Binding-site contacts:
Ligand atom O contacts residue GLY104 of chain 1.A at 2.9 Å (h-bond).
Ligand atom CA contacts residue PHE56 of chain 1.A at 3.5 Å (hydrophobic).
Ligand atom C contacts residue ASN107 of chain 1.A at 3.6 Å.
Ligand atom CD contacts residue TRP103 of chain 1.A at 3.7 Å (hydrophobic).
Ligand atom CA contacts residue SER106 of chain 1.A at 3.4 Å.
Ligand atom O contacts residue PHE105 of chain 1.A at 3.5 Å.
Ligand atom CA contacts residue ASP102 of chain 1.A at 3.5 Å.
Ligand atom O contacts residue PHE105 of chain 1.A at 3.4 Å.
Ligand atom N contacts residue PHE56 of chain 1.A at 3.5 Å.
Ligand atom O contacts residue SER106 of chain 1.A at 3.5 Å (h-bond).
Ligand atom O contacts residue ASN107 of chain 1.A at 2.8 Å (h-bond).
Ligand atom CA contacts residue GLY104 of chain 1.A at 3.2 Å.
Ligand atom CG contacts residue GLY104 of chain 1.A at 3.6 Å.
Ligand atom O contacts residue PHE56 of chain 1.A at 3.4 Å.
Ligand atom O contacts residue ARG42 of chain 1.A at 2.9 Å (salt-bridge).
Ligand atom CB contacts residue ASP102 of chain 1.A at 3.4 Å.
Ligand atom CA contacts residue ASN107 of chain 1.A at 3.4 Å.
Ligand atom N contacts residue GLY104 of chain 1.A at 2.9 Å (h-bond).
Ligand atom OG contacts residue ASP102 of chain 1.A at 2.6 Å (salt-bridge).
Ligand atom CA contacts residue TRP103 of chain 1.A at 3.7 Å (hydrophobic).
Ligand atom O contacts residue SER106 of chain 1.A at 3.0 Å (h-bond).
Ligand atom O contacts residue PHE56 of chain 1.A at 3.5 Å.
Ligand atom CG contacts residue TRP103 of chain 1.A at 3.5 Å (hydrophobic).
Ligand atom O contacts residue GOL1 of chain 1.C at 3.5 Å (h-bond).
Ligand atom CA contacts residue GOL1 of chain 1.C at 3.4 Å.
Ligand atom CD contacts residue TRP103 of chain 1.A at 3.6 Å (hydrophobic).
Ligand atom N contacts residue ASP102 of chain 1.A at 2.8 Å (salt-bridge).
Ligand atom C contacts residue GOL1 of chain 1.C at 3.2 Å.
Ligand atom CB contacts residue GLU100 of chain 1.A at 3.3 Å.
Ligand atom CB contacts residue PHE105 of chain 1.A at 3.6 Å (hydrophobic).
Ligand atom O contacts residue ASN107 of chain 1.A at 2.9 Å (h-bond).
Ligand atom CG contacts residue GLU100 of chain 1.A at 3.7 Å.
Ligand atom C contacts residue PHE56 of chain 1.A at 3.6 Å (hydrophobic).
Ligand atom C contacts residue ASP102 of chain 1.A at 3.6 Å.
Ligand atom O contacts residue TRP103 of chain 1.A at 3.6 Å.
Ligand atom OE2 contacts residue TRP103 of chain 1.A at 2.9 Å (h-bond).
Ligand atom CB contacts residue GOL1 of chain 1.C at 3.3 Å.
Ligand atom CB contacts residue ARG90 of chain 1.A at 3.6 Å.
Ligand atom N contacts residue GOL1 of chain 1.C at 3.0 Å (h-bond).
Ligand atom C contacts residue GLY104 of chain 1.A at 3.5 Å.

Sequence of chain 1.A:
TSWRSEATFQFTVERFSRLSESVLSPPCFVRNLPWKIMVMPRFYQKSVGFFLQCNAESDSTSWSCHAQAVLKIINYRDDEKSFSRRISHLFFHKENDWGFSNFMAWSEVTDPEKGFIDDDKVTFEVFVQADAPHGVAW

A small-molecule ligand and the protein it binds are described below.
Small molecule (SMILES): N[C@@H](CO)C(=O)N1CCC[C@H]1C(=O)NCC(=O)N[C@@H](CCC(=O)O)C(=O)NCC(=O)N1CCC[C@H]1C(=O)N[C@@H](CO)C(=O)NCC=O